This protein binds this small molecule.
Small molecule (SMILES): CC(=O)N[C@H]1[C@H](O[C@H]2[C@H](O)[C@@H](NC(C)=O)CO[C@@H]2CO)O[C@H](CO)[C@@H](O)[C@@H]1O

Binding-site contacts:
Ligand atom C5 contacts residue ASN240 of chain 2.A at 3.8 Å.
Ligand atom C7 contacts residue ASN240 of chain 2.A at 3.3 Å.
Ligand atom C5 contacts residue ALA157 of chain 2.A at 4.2 Å (hydrophobic).
Ligand atom C5 contacts residue PHE213 of chain 1.A at 4.1 Å (hydrophobic).
Ligand atom O3 contacts residue THR242 of chain 2.A at 3.6 Å.
Ligand atom O5 contacts residue LEU158 of chain 2.A at 4.0 Å.
Ligand atom C1 contacts residue GLY212 of chain 1.A at 4.4 Å.
Ligand atom C3 contacts residue ALA157 of chain 2.A at 4.2 Å (hydrophobic).
Ligand atom C6 contacts residue ASN159 of chain 2.A at 4.0 Å.
Ligand atom O7 contacts residue SER241 of chain 2.A at 3.0 Å.
Ligand atom C6 contacts residue PHE213 of chain 1.A at 4.3 Å (hydrophobic).
Ligand atom O6 contacts residue ALA157 of chain 2.A at 3.5 Å.
Ligand atom N2 contacts residue ASN240 of chain 2.A at 2.6 Å (h-bond).
Ligand atom C4 contacts residue ALA157 of chain 2.A at 3.7 Å (hydrophobic).
Ligand atom O5 contacts residue PHE213 of chain 1.A at 4.0 Å.
Ligand atom O5 contacts residue ASN240 of chain 2.A at 2.4 Å (h-bond).
Ligand atom C8 contacts residue NAG1 of chain 2.C at 3.6 Å.
Ligand atom C8 contacts residue THR181 of chain 1.A at 4.2 Å.
Ligand atom C7 contacts residue THR181 of chain 1.A at 4.3 Å.
Ligand atom C2 contacts residue ASN240 of chain 2.A at 2.5 Å.
Ligand atom C8 contacts residue ARG195 of chain 2.A at 3.4 Å.
Ligand atom C3 contacts residue ASN240 of chain 2.A at 3.8 Å.
Ligand atom C8 contacts residue ILE211 of chain 1.A at 4.0 Å (hydrophobic).
Ligand atom O5 contacts residue ASN159 of chain 2.A at 3.8 Å.
Ligand atom O3 contacts residue ALA157 of chain 2.A at 3.8 Å.
Ligand atom C8 contacts residue ASN240 of chain 2.A at 3.9 Å.
Ligand atom C7 contacts residue THR242 of chain 2.A at 3.9 Å.
Ligand atom C6 contacts residue ALA157 of chain 2.A at 4.3 Å (hydrophobic).
Ligand atom N2 contacts residue ILE211 of chain 1.A at 4.3 Å.
Ligand atom O7 contacts residue ARG195 of chain 2.A at 4.1 Å.
Ligand atom O7 contacts residue ASN240 of chain 2.A at 3.4 Å.
Ligand atom C1 contacts residue ASN240 of chain 2.A at 1.5 Å.
Ligand atom C1 contacts residue PHE213 of chain 1.A at 4.1 Å (hydrophobic).
Ligand atom O6 contacts residue ASN159 of chain 2.A at 4.2 Å.
Ligand atom C7 contacts residue SER241 of chain 2.A at 3.9 Å.
Ligand atom O5 contacts residue ALA157 of chain 2.A at 4.0 Å.
Ligand atom C1 contacts residue ALA157 of chain 2.A at 4.3 Å (hydrophobic).
Ligand atom O7 contacts residue THR242 of chain 2.A at 3.2 Å (h-bond).
Ligand atom C6 contacts residue NAG1 of chain 2.C at 3.8 Å.
Ligand atom O7 contacts residue THR181 of chain 1.A at 3.6 Å.

Sequence of chain 1.A:
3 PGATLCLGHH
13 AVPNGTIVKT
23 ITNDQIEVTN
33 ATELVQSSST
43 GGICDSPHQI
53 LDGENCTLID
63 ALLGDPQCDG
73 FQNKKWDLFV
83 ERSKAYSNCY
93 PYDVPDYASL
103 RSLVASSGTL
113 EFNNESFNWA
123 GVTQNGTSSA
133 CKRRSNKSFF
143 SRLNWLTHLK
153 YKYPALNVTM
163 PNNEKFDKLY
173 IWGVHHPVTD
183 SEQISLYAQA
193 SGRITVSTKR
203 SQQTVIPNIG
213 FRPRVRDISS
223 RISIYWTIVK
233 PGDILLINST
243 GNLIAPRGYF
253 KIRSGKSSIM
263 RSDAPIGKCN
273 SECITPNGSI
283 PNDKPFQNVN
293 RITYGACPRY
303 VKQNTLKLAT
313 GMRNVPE

Sequence of chain 2.A:
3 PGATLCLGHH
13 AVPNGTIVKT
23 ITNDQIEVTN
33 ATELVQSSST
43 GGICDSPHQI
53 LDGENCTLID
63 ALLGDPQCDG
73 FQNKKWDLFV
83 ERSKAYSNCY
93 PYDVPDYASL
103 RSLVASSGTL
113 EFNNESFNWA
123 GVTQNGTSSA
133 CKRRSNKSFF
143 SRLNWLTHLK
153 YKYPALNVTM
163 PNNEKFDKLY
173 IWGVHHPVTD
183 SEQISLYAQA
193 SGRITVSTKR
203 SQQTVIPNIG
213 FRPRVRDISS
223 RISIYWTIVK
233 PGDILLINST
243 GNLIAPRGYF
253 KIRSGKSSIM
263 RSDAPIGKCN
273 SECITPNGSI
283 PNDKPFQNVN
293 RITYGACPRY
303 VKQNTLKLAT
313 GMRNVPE